Binding-site contacts:
Ligand atom N2 contacts residue TYR470 of chain 1.B at 4.1 Å.
Ligand atom N3 contacts residue THR469 of chain 1.B at 3.9 Å.
Ligand atom C4 contacts residue ASP468 of chain 1.C at 4.1 Å.
Ligand atom C2 contacts residue THR469 of chain 1.B at 4.1 Å.
Ligand atom N2 contacts residue THR469 of chain 1.B at 3.6 Å (h-bond).
Ligand atom C8 contacts residue VAL425 of chain 1.C at 3.7 Å (hydrophobic).
Ligand atom C6 contacts residue THR469 of chain 1.B at 4.1 Å.
Ligand atom N4 contacts residue THR469 of chain 1.B at 3.1 Å (h-bond).
Ligand atom C10 contacts residue ASP468 of chain 1.C at 4.2 Å.
Ligand atom C6 contacts residue ARG471 of chain 1.B at 3.8 Å.
Ligand atom N contacts residue THR469 of chain 1.B at 3.7 Å.
Ligand atom N contacts residue ASP468 of chain 1.C at 3.3 Å (salt-bridge).
Ligand atom C7 contacts residue THR469 of chain 1.B at 4.3 Å.
Ligand atom C9 contacts residue THR469 of chain 1.B at 4.0 Å.
Ligand atom N contacts residue ASP468 of chain 1.B at 4.3 Å.
Ligand atom N4 contacts residue ARG471 of chain 1.B at 3.2 Å (salt-bridge).
Ligand atom C3 contacts residue ASP468 of chain 1.C at 3.6 Å.
Ligand atom N3 contacts residue ASP468 of chain 1.C at 3.6 Å.
Ligand atom C contacts residue ASP468 of chain 1.B at 3.9 Å.
Ligand atom C9 contacts residue ARG471 of chain 1.B at 3.6 Å.
Ligand atom C3 contacts residue THR469 of chain 1.B at 3.9 Å.
Ligand atom N2 contacts residue ASP468 of chain 1.B at 3.7 Å.
Ligand atom C4 contacts residue THR469 of chain 1.B at 3.7 Å.
Ligand atom C1 contacts residue THR469 of chain 1.C at 4.1 Å.
Ligand atom C5 contacts residue ASP468 of chain 1.C at 3.1 Å.
Ligand atom C6 contacts residue ASP468 of chain 1.C at 4.1 Å.
Ligand atom C7 contacts residue VAL425 of chain 1.C at 4.0 Å (hydrophobic).
Ligand atom C8 contacts residue ASP193 of chain 1.C at 3.9 Å.
Ligand atom C10 contacts residue THR469 of chain 1.B at 3.4 Å.
Ligand atom N1 contacts residue ASP468 of chain 1.B at 3.0 Å (salt-bridge).
Ligand atom N2 contacts residue THR469 of chain 1.C at 3.4 Å (h-bond).
Ligand atom C10 contacts residue ARG471 of chain 1.B at 3.3 Å.
Ligand atom C4 contacts residue ASP468 of chain 1.B at 3.4 Å.
Ligand atom N2 contacts residue ARG471 of chain 1.C at 4.0 Å.
Ligand atom C9 contacts residue ASP193 of chain 1.C at 3.4 Å.
Ligand atom N1 contacts residue THR469 of chain 1.B at 4.0 Å.
Ligand atom C4 contacts residue THR469 of chain 1.C at 3.9 Å.
Ligand atom N contacts residue THR469 of chain 1.C at 4.0 Å.
Ligand atom C1 contacts residue ASP468 of chain 1.B at 3.5 Å.
Ligand atom N1 contacts residue THR469 of chain 1.C at 4.2 Å.

A small-molecule ligand and the protein it binds are described below.
Small molecule (SMILES): Cc1cc(NCc2cccnc2)nc(N)n1

Sequence of chain 1.B:
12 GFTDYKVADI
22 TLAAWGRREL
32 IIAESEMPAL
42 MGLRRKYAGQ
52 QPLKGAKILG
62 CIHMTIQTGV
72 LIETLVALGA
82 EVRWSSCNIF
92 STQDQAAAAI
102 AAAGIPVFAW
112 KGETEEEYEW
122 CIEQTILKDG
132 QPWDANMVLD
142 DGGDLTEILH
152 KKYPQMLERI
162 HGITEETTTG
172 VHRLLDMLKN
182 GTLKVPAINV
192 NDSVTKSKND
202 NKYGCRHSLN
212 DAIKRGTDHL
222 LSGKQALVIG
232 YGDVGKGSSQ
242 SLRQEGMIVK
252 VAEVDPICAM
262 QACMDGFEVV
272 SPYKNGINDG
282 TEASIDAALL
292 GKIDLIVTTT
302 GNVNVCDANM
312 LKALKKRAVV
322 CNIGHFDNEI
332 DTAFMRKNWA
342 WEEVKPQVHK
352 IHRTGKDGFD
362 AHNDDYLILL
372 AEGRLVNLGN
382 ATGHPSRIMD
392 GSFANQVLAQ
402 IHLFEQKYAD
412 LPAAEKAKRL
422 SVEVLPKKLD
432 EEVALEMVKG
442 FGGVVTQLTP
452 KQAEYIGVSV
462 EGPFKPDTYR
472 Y

Sequence of chain 1.C:
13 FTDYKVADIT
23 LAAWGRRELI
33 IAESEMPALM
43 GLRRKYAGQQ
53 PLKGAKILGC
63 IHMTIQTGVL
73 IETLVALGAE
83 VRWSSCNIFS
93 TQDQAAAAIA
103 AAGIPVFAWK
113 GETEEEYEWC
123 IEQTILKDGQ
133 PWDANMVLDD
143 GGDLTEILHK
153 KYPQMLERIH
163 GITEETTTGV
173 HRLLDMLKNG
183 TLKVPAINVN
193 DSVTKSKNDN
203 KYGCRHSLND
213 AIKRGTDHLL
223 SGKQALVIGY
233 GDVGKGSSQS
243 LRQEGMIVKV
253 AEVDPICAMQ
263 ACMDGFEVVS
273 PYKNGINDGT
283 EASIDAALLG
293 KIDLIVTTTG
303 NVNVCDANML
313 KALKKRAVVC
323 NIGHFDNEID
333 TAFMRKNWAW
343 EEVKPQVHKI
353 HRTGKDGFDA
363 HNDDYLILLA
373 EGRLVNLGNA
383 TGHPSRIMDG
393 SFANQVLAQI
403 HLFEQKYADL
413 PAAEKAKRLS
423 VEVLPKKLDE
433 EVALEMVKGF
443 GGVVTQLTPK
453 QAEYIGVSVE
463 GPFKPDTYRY